Binding-site contacts:
Ligand atom O3P contacts residue ARG232 of chain 1.A at 4.3 Å.
Ligand atom O1 contacts residue ASN314 of chain 1.A at 4.2 Å.
Ligand atom O4P contacts residue ASP183 of chain 1.A at 4.3 Å.
Ligand atom C2 contacts residue ALA151 of chain 1.A at 4.5 Å (hydrophobic).
Ligand atom O3P contacts residue ARG196 of chain 1.A at 3.4 Å (salt-bridge).
Ligand atom P contacts residue ASP183 of chain 1.A at 4.2 Å.
Ligand atom O1 contacts residue ALA151 of chain 1.A at 3.3 Å.
Ligand atom O2P contacts residue ARG196 of chain 1.A at 3.8 Å.
Ligand atom P contacts residue NAD1 of chain 1.E at 3.5 Å.
Ligand atom C1 contacts residue THR152 of chain 1.A at 3.3 Å.
Ligand atom O1 contacts residue NAD1 of chain 1.E at 4.0 Å.
Ligand atom O2P contacts residue ARG232 of chain 1.A at 2.8 Å (salt-bridge).
Ligand atom C1 contacts residue ALA151 of chain 1.A at 4.3 Å (hydrophobic).
Ligand atom O2 contacts residue ALA151 of chain 1.A at 3.6 Å (h-bond).
Ligand atom O2 contacts residue NAD1 of chain 1.E at 3.1 Å.
Ligand atom C2 contacts residue SER150 of chain 1.A at 4.2 Å.
Ligand atom O3P contacts residue THR181 of chain 1.A at 4.5 Å.
Ligand atom C1 contacts residue HIS178 of chain 1.A at 3.1 Å.
Ligand atom O3P contacts residue ASP183 of chain 1.A at 3.8 Å.
Ligand atom P contacts residue ARG232 of chain 1.A at 3.8 Å.
Ligand atom O1 contacts residue TYR312 of chain 1.A at 4.5 Å.
Ligand atom O1 contacts residue THR152 of chain 1.A at 3.4 Å (h-bond).
Ligand atom O4P contacts residue NAD1 of chain 1.E at 3.1 Å (h-bond).
Ligand atom O3P contacts residue NAD1 of chain 1.E at 3.6 Å.
Ligand atom C3 contacts residue HIS178 of chain 1.A at 4.2 Å.
Ligand atom C2 contacts residue NAD1 of chain 1.E at 4.4 Å.
Ligand atom O1P contacts residue NAD1 of chain 1.E at 3.0 Å (h-bond).
Ligand atom C3 contacts residue NAD1 of chain 1.E at 4.3 Å.
Ligand atom O1 contacts residue HIS178 of chain 1.A at 2.8 Å (h-bond).
Ligand atom O2P contacts residue THR181 of chain 1.A at 2.4 Å (h-bond).
Ligand atom P contacts residue THR181 of chain 1.A at 3.6 Å.
Ligand atom C2 contacts residue HIS178 of chain 1.A at 4.2 Å.
Ligand atom O2 contacts residue SER150 of chain 1.A at 3.9 Å.
Ligand atom O1P contacts residue ARG232 of chain 1.A at 4.0 Å.
Ligand atom C3 contacts residue ARG232 of chain 1.A at 3.5 Å.
Ligand atom P contacts residue ARG196 of chain 1.A at 4.2 Å.
Ligand atom O2P contacts residue ASP183 of chain 1.A at 4.0 Å.
Ligand atom O4P contacts residue THR181 of chain 1.A at 3.7 Å.

This small molecule binds to this protein.
Small molecule (SMILES): O=C[C@H](O)COP(=O)(O)O

Sequence of chain 1.A:
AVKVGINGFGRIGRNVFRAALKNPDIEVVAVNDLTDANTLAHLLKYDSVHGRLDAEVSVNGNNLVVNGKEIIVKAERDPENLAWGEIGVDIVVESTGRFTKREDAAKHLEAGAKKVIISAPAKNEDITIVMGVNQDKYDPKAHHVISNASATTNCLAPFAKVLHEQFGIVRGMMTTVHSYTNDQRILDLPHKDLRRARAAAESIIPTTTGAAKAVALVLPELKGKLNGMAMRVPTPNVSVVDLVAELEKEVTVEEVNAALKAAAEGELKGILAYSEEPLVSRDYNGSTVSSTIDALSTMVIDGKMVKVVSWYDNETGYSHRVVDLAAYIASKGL